Binding-site contacts:
Ligand atom C31 contacts residue ARG95 of chain 1.B at 3.4 Å.
Ligand atom C19 contacts residue VAL99 of chain 1.B at 3.8 Å (hydrophobic).
Ligand atom C28 contacts residue GLU97 of chain 1.B at 3.6 Å.
Ligand atom C22 contacts residue GLU97 of chain 1.B at 3.8 Å.
Ligand atom C37 contacts residue LEU406 of chain 1.B at 3.9 Å (hydrophobic).
Ligand atom O4 contacts residue LEU103 of chain 1.B at 3.5 Å (h-bond).
Ligand atom C7 contacts residue HEM1 of chain 1.K at 3.6 Å.
Ligand atom C8 contacts residue GLY101 of chain 1.B at 3.9 Å.
Ligand atom C37 contacts residue GLU257 of chain 1.B at 3.9 Å.
Ligand atom C7 contacts residue ALA254 of chain 1.B at 3.9 Å (hydrophobic).
Ligand atom C17 contacts residue MET199 of chain 1.B at 3.8 Å (hydrophobic).
Ligand atom C8 contacts residue LEU104 of chain 1.B at 3.5 Å (hydrophobic).
Ligand atom C10 contacts residue GLY101 of chain 1.B at 3.2 Å.
Ligand atom O12 contacts residue GLU257 of chain 1.B at 3.7 Å.
Ligand atom O4 contacts residue GLY102 of chain 1.B at 3.3 Å.
Ligand atom C12 contacts residue VAL253 of chain 1.B at 3.9 Å (hydrophobic).
Ligand atom C5 contacts residue ALA254 of chain 1.B at 3.8 Å (hydrophobic).
Ligand atom C22 contacts residue ARG95 of chain 1.B at 4.0 Å.
Ligand atom O3 contacts residue ALA254 of chain 1.B at 3.7 Å.
Ligand atom O10 contacts residue GLU97 of chain 1.B at 3.9 Å.
Ligand atom C10 contacts residue VAL99 of chain 1.B at 3.9 Å (hydrophobic).
Ligand atom C17 contacts residue PHE188 of chain 1.B at 3.8 Å (hydrophobic).
Ligand atom C31 contacts residue LEU406 of chain 1.B at 3.8 Å (hydrophobic).
Ligand atom C5 contacts residue HEM1 of chain 1.K at 3.3 Å.
Ligand atom O2 contacts residue ALA254 of chain 1.B at 3.3 Å.
Ligand atom C13 contacts residue VAL99 of chain 1.B at 3.9 Å (hydrophobic).
Ligand atom C32 contacts residue LEU406 of chain 1.B at 3.9 Å (hydrophobic).
Ligand atom C31 contacts residue SER190 of chain 1.B at 3.7 Å.
Ligand atom C6 contacts residue LEU104 of chain 1.B at 3.8 Å (hydrophobic).
Ligand atom O11 contacts residue LEU406 of chain 1.B at 3.8 Å.
Ligand atom C26 contacts residue VAL194 of chain 1.B at 3.5 Å (hydrophobic).
Ligand atom O7 contacts residue VAL99 of chain 1.B at 3.6 Å.
Ligand atom O4 contacts residue GLY101 of chain 1.B at 3.1 Å (h-bond).
Ligand atom C20 contacts residue VAL99 of chain 1.B at 3.9 Å (hydrophobic).
Ligand atom C34 contacts residue LEU406 of chain 1.B at 3.7 Å (hydrophobic).
Ligand atom C9 contacts residue GLY101 of chain 1.B at 4.0 Å.
Ligand atom O6 contacts residue VAL253 of chain 1.B at 3.2 Å (h-bond).
Ligand atom C29 contacts residue GLU97 of chain 1.B at 3.7 Å.
Ligand atom O4 contacts residue LEU104 of chain 1.B at 3.2 Å (h-bond).
Ligand atom C33 contacts residue LEU406 of chain 1.B at 3.6 Å (hydrophobic).

The protein below binds the small molecule below.
Small molecule (SMILES): CC[C@H]1OC(=O)/C=C/[C@H](C)[C@@H](O[C@@H]2O[C@H](C)C[C@H](N(C)C)[C@H]2O)[C@@H](C)C[C@@H](C)C(=O)/C=C/C=C/[C@]1(O)CO[C@@H]1O[C@H](C)[C@@H](O)[C@@H](OC)[C@H]1OC

Sequence of chain 1.B:
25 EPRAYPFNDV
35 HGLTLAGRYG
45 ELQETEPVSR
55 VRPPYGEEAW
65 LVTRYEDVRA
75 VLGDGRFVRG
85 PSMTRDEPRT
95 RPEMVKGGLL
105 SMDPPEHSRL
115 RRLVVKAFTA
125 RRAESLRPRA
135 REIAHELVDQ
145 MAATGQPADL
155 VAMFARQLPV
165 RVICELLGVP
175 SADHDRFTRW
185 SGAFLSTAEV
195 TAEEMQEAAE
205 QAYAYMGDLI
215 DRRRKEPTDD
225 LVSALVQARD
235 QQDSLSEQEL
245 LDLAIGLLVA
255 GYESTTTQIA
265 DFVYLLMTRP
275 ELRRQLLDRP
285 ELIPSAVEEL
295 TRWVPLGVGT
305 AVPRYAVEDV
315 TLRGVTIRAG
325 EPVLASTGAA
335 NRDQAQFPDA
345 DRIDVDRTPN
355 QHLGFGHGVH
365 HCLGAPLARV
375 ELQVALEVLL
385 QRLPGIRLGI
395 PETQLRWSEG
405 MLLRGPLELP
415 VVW